The small molecule below binds the protein below.
Small molecule (SMILES): CC(=O)C(=O)O

Sequence of chain 1.A:
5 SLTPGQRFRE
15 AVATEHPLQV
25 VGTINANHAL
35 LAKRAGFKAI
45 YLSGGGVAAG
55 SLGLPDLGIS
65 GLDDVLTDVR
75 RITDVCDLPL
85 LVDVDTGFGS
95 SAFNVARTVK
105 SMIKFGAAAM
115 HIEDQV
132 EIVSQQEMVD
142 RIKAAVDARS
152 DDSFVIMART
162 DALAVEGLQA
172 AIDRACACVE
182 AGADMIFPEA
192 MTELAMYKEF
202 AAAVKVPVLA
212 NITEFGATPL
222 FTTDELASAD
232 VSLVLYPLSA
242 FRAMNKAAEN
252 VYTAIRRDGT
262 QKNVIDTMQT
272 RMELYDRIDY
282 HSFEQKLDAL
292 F

Sequence of chain 1.D:
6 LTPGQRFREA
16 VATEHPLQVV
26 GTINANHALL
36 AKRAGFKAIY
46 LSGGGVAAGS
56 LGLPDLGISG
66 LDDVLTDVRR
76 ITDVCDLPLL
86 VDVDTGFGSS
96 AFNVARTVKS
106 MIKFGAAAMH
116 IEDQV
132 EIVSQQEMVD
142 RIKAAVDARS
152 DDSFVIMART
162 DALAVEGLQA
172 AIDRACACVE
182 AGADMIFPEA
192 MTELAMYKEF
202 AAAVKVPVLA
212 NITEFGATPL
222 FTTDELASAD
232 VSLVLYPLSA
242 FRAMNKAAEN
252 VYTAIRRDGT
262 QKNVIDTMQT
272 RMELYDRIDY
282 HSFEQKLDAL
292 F

Binding-site contacts:
Ligand atom C contacts residue PHE92 of chain 1.D at 3.8 Å (hydrophobic).
Ligand atom CA contacts residue LEU66 of chain 1.D at 4.1 Å (hydrophobic).
Ligand atom CB contacts residue ARG101 of chain 1.D at 4.4 Å.
Ligand atom O contacts residue ARG101 of chain 1.D at 3.3 Å (salt-bridge).
Ligand atom O contacts residue ASP68 of chain 1.A at 4.5 Å.
Ligand atom O3 contacts residue ILE63 of chain 1.A at 3.0 Å (h-bond).
Ligand atom CB contacts residue LEU66 of chain 1.D at 3.8 Å (hydrophobic).
Ligand atom CA contacts residue ILE63 of chain 1.A at 3.6 Å (hydrophobic).
Ligand atom CB contacts residue PHE92 of chain 1.D at 3.0 Å (hydrophobic).
Ligand atom C contacts residue LEU66 of chain 1.D at 4.1 Å (hydrophobic).
Ligand atom OXT contacts residue LEU66 of chain 1.D at 4.4 Å.
Ligand atom CA contacts residue PHE92 of chain 1.D at 3.5 Å (hydrophobic).
Ligand atom CB contacts residue ASN98 of chain 1.D at 3.2 Å.
Ligand atom CB contacts residue GLY91 of chain 1.D at 3.7 Å.
Ligand atom CB contacts residue THR102 of chain 1.D at 3.3 Å.
Ligand atom O3 contacts residue ASN98 of chain 1.D at 3.1 Å (h-bond).
Ligand atom C contacts residue ILE63 of chain 1.A at 3.5 Å (hydrophobic).
Ligand atom O3 contacts residue ARG101 of chain 1.D at 3.7 Å.
Ligand atom O contacts residue LEU66 of chain 1.D at 4.0 Å.
Ligand atom O contacts residue GLY65 of chain 1.A at 4.1 Å.
Ligand atom C contacts residue ASN98 of chain 1.D at 4.4 Å.
Ligand atom CA contacts residue ARG101 of chain 1.D at 4.1 Å.
Ligand atom O3 contacts residue PHE92 of chain 1.D at 4.2 Å.
Ligand atom O contacts residue ILE63 of chain 1.A at 3.2 Å (h-bond).
Ligand atom C contacts residue ARG101 of chain 1.D at 4.4 Å.
Ligand atom CA contacts residue ASN98 of chain 1.D at 3.7 Å.
Ligand atom OXT contacts residue ILE63 of chain 1.A at 4.4 Å.
Ligand atom OXT contacts residue PHE92 of chain 1.D at 3.1 Å (h-bond).